Sequence of chain 1.A:
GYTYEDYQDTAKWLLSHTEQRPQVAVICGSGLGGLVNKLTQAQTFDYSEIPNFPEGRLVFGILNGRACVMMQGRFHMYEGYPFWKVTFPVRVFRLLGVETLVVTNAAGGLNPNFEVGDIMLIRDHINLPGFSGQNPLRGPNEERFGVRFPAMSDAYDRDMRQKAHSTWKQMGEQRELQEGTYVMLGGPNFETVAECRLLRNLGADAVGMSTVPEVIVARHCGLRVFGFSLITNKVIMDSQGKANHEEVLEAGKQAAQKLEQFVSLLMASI

A small-molecule ligand and the protein it binds are described below.
Small molecule (SMILES): O=c1[nH]cnc2nc[nH]c12

Binding-site contacts:
Ligand atom O6 contacts residue LYS241 of chain 1.A at 3.2 Å.
Ligand atom N9 contacts residue GLY115 of chain 1.A at 4.0 Å.
Ligand atom C5 contacts residue VAL214 of chain 1.A at 4.0 Å (hydrophobic).
Ligand atom N7 contacts residue ALA114 of chain 1.A at 3.5 Å.
Ligand atom C2 contacts residue VAL214 of chain 1.A at 3.7 Å (hydrophobic).
Ligand atom C2 contacts residue GLU198 of chain 1.A at 3.3 Å.
Ligand atom C6 contacts residue PHE197 of chain 1.A at 3.9 Å (hydrophobic).
Ligand atom C8 contacts residue THR239 of chain 1.A at 3.6 Å.
Ligand atom C4 contacts residue GLY115 of chain 1.A at 3.8 Å.
Ligand atom C6 contacts residue GLY115 of chain 1.A at 3.8 Å.
Ligand atom N1 contacts residue VAL214 of chain 1.A at 3.8 Å.
Ligand atom N7 contacts residue GLY115 of chain 1.A at 3.3 Å (h-bond).
Ligand atom O6 contacts residue GLU198 of chain 1.A at 3.7 Å.
Ligand atom N9 contacts residue VAL214 of chain 1.A at 4.0 Å.
Ligand atom C5 contacts residue ALA114 of chain 1.A at 4.0 Å (hydrophobic).
Ligand atom C4 contacts residue VAL214 of chain 1.A at 3.5 Å (hydrophobic).
Ligand atom C8 contacts residue ALA114 of chain 1.A at 3.5 Å (hydrophobic).
Ligand atom N7 contacts residue ASN240 of chain 1.A at 2.9 Å (h-bond).
Ligand atom N1 contacts residue PHE197 of chain 1.A at 3.7 Å.
Ligand atom C5 contacts residue PHE197 of chain 1.A at 3.9 Å (hydrophobic).
Ligand atom C8 contacts residue GLY115 of chain 1.A at 3.6 Å.
Ligand atom C5 contacts residue GLY115 of chain 1.A at 3.4 Å.
Ligand atom N9 contacts residue ALA114 of chain 1.A at 3.6 Å.
Ligand atom N3 contacts residue PHE197 of chain 1.A at 4.0 Å.
Ligand atom N9 contacts residue ALA113 of chain 1.A at 3.6 Å.
Ligand atom C8 contacts residue ALA113 of chain 1.A at 4.0 Å (hydrophobic).
Ligand atom N1 contacts residue GLU198 of chain 1.A at 2.6 Å (salt-bridge).
Ligand atom C4 contacts residue PHE197 of chain 1.A at 4.0 Å (hydrophobic).
Ligand atom C8 contacts residue ASN240 of chain 1.A at 3.9 Å.
Ligand atom N3 contacts residue GLY215 of chain 1.A at 3.6 Å.
Ligand atom C2 contacts residue GLY215 of chain 1.A at 4.2 Å.
Ligand atom C2 contacts residue PHE197 of chain 1.A at 3.9 Å (hydrophobic).
Ligand atom C5 contacts residue ASN240 of chain 1.A at 3.9 Å.
Ligand atom C6 contacts residue ASN240 of chain 1.A at 3.6 Å.
Ligand atom C6 contacts residue GLU198 of chain 1.A at 3.6 Å.
Ligand atom O6 contacts residue GLY115 of chain 1.A at 3.7 Å.
Ligand atom N7 contacts residue THR239 of chain 1.A at 3.7 Å.
Ligand atom N3 contacts residue VAL214 of chain 1.A at 3.5 Å (h-bond).
Ligand atom O6 contacts residue ASN240 of chain 1.A at 2.6 Å (h-bond).
Ligand atom N3 contacts residue MET216 of chain 1.A at 4.2 Å.